Binding-site contacts:
Ligand atom CM1 contacts residue SER70 of chain 1.C at 2.4 Å.
Ligand atom CB1 contacts residue SER66 of chain 1.C at 3.2 Å.
Ligand atom CH1 contacts residue SER70 of chain 1.C at 3.3 Å.
Ligand atom CM1 contacts residue THR71 of chain 1.C at 2.9 Å.
Ligand atom CZ contacts residue SER69 of chain 1.C at 3.0 Å.
Ligand atom CM2 contacts residue SER42 of chain 1.C at 2.9 Å.
Ligand atom CM1 contacts residue CYS72 of chain 1.C at 3.1 Å (hydrophobic).
Ligand atom C contacts residue HIS42 of chain 1.B at 2.5 Å.
Ligand atom CM2 contacts residue SER41 of chain 1.C at 3.3 Å.
Ligand atom CM1 contacts residue MET44 of chain 1.C at 3.0 Å (hydrophobic).
Ligand atom OH contacts residue TRP67 of chain 1.C at 3.6 Å.
Ligand atom CH2 contacts residue SER69 of chain 1.C at 2.9 Å.
Ligand atom CE2 contacts residue MET44 of chain 1.C at 3.6 Å (hydrophobic).
Ligand atom O contacts residue CYS27 of chain 1.B at 3.5 Å (h-bond).
Ligand atom O contacts residue CYS43 of chain 1.B at 3.6 Å.
Ligand atom CD2 contacts residue MET44 of chain 1.C at 3.8 Å (hydrophobic).
Ligand atom C contacts residue SER47 of chain 1.C at 1.5 Å.
Ligand atom CB1 contacts residue SER47 of chain 1.C at 2.8 Å.
Ligand atom CA contacts residue HIS42 of chain 1.B at 3.5 Å.
Ligand atom N contacts residue SER69 of chain 1.C at 1.9 Å (h-bond).
Ligand atom OH contacts residue VAL65 of chain 1.C at 3.7 Å.
Ligand atom CH1 contacts residue SER69 of chain 1.C at 1.7 Å.
Ligand atom O contacts residue HIS42 of chain 1.B at 2.1 Å (h-bond).
Ligand atom CH1 contacts residue THR71 of chain 1.C at 3.6 Å.
Ligand atom N contacts residue GLY68 of chain 1.C at 3.6 Å.
Ligand atom CH2 contacts residue CYS72 of chain 1.C at 3.6 Å (hydrophobic).
Ligand atom CE1 contacts residue GLY68 of chain 1.C at 3.7 Å.
Ligand atom CA contacts residue SER47 of chain 1.C at 2.7 Å.
Ligand atom CE2 contacts residue SER69 of chain 1.C at 3.5 Å.
Ligand atom CA contacts residue SER66 of chain 1.C at 3.8 Å.
Ligand atom CH2 contacts residue SER42 of chain 1.C at 3.3 Å.
Ligand atom N contacts residue CYS72 of chain 1.C at 3.6 Å.
Ligand atom C contacts residue SER66 of chain 1.C at 3.7 Å.
Ligand atom O contacts residue SER47 of chain 1.C at 2.0 Å.
Ligand atom CH2 contacts residue SER41 of chain 1.C at 3.6 Å.
Ligand atom CD1 contacts residue TRP67 of chain 1.C at 3.7 Å (hydrophobic).
Ligand atom CH1 contacts residue MET44 of chain 1.C at 3.6 Å (hydrophobic).
Ligand atom CE1 contacts residue TRP67 of chain 1.C at 3.7 Å (hydrophobic).
Ligand atom CM1 contacts residue SER69 of chain 1.C at 2.5 Å.
Ligand atom CH1 contacts residue CYS72 of chain 1.C at 3.0 Å (hydrophobic).

This protein binds this small molecule.
Small molecule (SMILES): CCN(CC)c1ccc(/C=C(\C)C(=O)O)c(O)c1

Sequence of chain 1.C:
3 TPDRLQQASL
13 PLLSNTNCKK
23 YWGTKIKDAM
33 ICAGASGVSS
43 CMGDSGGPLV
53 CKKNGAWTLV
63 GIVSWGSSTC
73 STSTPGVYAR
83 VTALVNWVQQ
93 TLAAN

Sequence of chain 1.B:
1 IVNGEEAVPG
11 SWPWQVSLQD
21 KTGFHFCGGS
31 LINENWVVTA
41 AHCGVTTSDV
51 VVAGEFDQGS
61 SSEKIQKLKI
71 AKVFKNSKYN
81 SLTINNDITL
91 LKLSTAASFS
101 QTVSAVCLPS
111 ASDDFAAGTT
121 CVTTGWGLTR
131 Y